Binding-site contacts:
Ligand atom C8 contacts residue THR345 of chain 1.A at 3.9 Å.
Ligand atom C6 contacts residue THR221 of chain 1.A at 3.9 Å.
Ligand atom C1 contacts residue ASN218 of chain 1.A at 1.7 Å.
Ligand atom O7 contacts residue ASN218 of chain 1.A at 3.5 Å (h-bond).
Ligand atom C8 contacts residue SER207 of chain 1.A at 3.6 Å.
Ligand atom O5 contacts residue THR221 of chain 1.A at 3.4 Å.
Ligand atom C7 contacts residue SER207 of chain 1.A at 4.3 Å.
Ligand atom O5 contacts residue ASN218 of chain 1.A at 2.3 Å (h-bond).
Ligand atom C3 contacts residue ASN218 of chain 1.A at 3.9 Å.
Ligand atom C1 contacts residue THR221 of chain 1.A at 3.8 Å.
Ligand atom C8 contacts residue PRO208 of chain 1.A at 4.3 Å (hydrophobic).
Ligand atom C7 contacts residue ASN218 of chain 1.A at 3.3 Å.
Ligand atom C8 contacts residue GLU305 of chain 1.A at 4.0 Å.
Ligand atom C8 contacts residue ARG306 of chain 1.A at 3.8 Å.
Ligand atom N2 contacts residue ASN218 of chain 1.A at 2.9 Å (h-bond).
Ligand atom C5 contacts residue ASN218 of chain 1.A at 3.7 Å.
Ligand atom C2 contacts residue ASN218 of chain 1.A at 2.5 Å.
Ligand atom C5 contacts residue THR221 of chain 1.A at 3.8 Å.
Ligand atom C4 contacts residue ASN218 of chain 1.A at 4.3 Å.

A protein and the small-molecule ligand that binds it are described below.
Small molecule (SMILES): CC(=O)N[C@H]1[C@H](O[C@H]2[C@H](O)[C@@H](NC(C)=O)CO[C@@H]2CO)O[C@H](CO)[C@@H](O)[C@@H]1O

Sequence of chain 1.A:
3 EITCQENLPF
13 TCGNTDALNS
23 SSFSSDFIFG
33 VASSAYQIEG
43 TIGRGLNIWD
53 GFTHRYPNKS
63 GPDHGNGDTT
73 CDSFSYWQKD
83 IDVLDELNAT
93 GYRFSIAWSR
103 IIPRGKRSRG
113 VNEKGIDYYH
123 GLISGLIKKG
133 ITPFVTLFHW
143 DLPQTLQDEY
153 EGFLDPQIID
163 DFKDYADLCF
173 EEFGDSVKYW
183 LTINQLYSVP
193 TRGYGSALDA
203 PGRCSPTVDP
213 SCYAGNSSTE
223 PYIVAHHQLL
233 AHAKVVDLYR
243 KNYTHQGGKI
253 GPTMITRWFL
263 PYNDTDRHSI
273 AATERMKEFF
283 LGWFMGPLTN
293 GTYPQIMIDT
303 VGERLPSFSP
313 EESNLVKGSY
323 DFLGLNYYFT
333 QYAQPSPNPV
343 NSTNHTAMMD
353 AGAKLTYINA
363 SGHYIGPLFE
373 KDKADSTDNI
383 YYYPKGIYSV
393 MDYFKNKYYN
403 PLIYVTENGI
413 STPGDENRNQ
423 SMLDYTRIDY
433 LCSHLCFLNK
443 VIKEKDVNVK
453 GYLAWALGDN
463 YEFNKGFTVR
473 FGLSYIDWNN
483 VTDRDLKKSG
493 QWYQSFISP